Binding-site contacts:
Ligand atom C1 contacts residue TYR63 of chain 1.A at 3.6 Å (hydrophobic).
Ligand atom C4 contacts residue ASN106 of chain 1.A at 4.2 Å.
Ligand atom N2 contacts residue ASN106 of chain 1.A at 3.0 Å (h-bond).
Ligand atom C5 contacts residue ARG65 of chain 1.A at 4.1 Å.
Ligand atom C1 contacts residue ASN64 of chain 1.A at 4.3 Å.
Ligand atom C2 contacts residue TYR63 of chain 1.A at 4.0 Å (hydrophobic).
Ligand atom C1 contacts residue ARG65 of chain 1.A at 3.8 Å.
Ligand atom C1 contacts residue ASN106 of chain 1.A at 1.4 Å.
Ligand atom C6 contacts residue ASN64 of chain 1.A at 4.1 Å.
Ligand atom O5 contacts residue ARG65 of chain 1.A at 3.3 Å (salt-bridge).
Ligand atom O7 contacts residue TYR63 of chain 1.A at 3.3 Å.
Ligand atom C3 contacts residue ASN106 of chain 1.A at 3.8 Å.
Ligand atom C8 contacts residue GLU96 of chain 1.A at 4.0 Å.
Ligand atom O6 contacts residue ARG65 of chain 1.A at 3.0 Å (salt-bridge).
Ligand atom C6 contacts residue GLY3 of chain 1.A at 3.8 Å.
Ligand atom C5 contacts residue GLY3 of chain 1.A at 4.3 Å.
Ligand atom O5 contacts residue GLY3 of chain 1.A at 4.3 Å.
Ligand atom C5 contacts residue ASN106 of chain 1.A at 3.6 Å.
Ligand atom O5 contacts residue ASN106 of chain 1.A at 2.3 Å (h-bond).
Ligand atom C4 contacts residue GLY3 of chain 1.A at 3.9 Å.
Ligand atom C2 contacts residue ASN106 of chain 1.A at 2.5 Å.
Ligand atom C6 contacts residue ARG65 of chain 1.A at 4.0 Å.
Ligand atom C3 contacts residue ARG65 of chain 1.A at 4.1 Å.
Ligand atom O7 contacts residue ASN106 of chain 1.A at 3.7 Å.
Ligand atom C7 contacts residue TYR63 of chain 1.A at 4.2 Å (hydrophobic).
Ligand atom C2 contacts residue ARG65 of chain 1.A at 4.3 Å.
Ligand atom C7 contacts residue ASN106 of chain 1.A at 3.5 Å.
Ligand atom C8 contacts residue TYR63 of chain 1.A at 4.5 Å (hydrophobic).
Ligand atom O6 contacts residue ASN64 of chain 1.A at 3.8 Å.
Ligand atom N2 contacts residue ARG65 of chain 1.A at 4.2 Å.
Ligand atom O5 contacts residue ASN64 of chain 1.A at 3.7 Å.
Ligand atom O5 contacts residue TYR63 of chain 1.A at 3.4 Å (h-bond).

A small-molecule ligand and the protein it binds are described below.
Small molecule (SMILES): CC(=O)N[C@@H]1[C@@H](O)[C@H](O)[C@@H](CO)O[C@H]1O

Sequence of chain 1.A:
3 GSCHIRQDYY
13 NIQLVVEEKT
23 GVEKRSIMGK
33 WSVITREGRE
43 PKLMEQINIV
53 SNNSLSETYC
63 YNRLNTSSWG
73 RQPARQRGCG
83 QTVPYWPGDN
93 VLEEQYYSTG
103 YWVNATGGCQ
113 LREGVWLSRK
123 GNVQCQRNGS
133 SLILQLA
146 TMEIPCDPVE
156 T